Binding-site contacts:
Ligand atom C8 contacts residue TRP366 of chain 2.A at 3.8 Å (hydrophobic).
Ligand atom C7 contacts residue TRP366 of chain 2.A at 4.2 Å (hydrophobic).
Ligand atom C5 contacts residue ASN74 of chain 2.A at 3.7 Å.
Ligand atom C1 contacts residue TRP366 of chain 2.A at 4.0 Å (hydrophobic).
Ligand atom N2 contacts residue ASN74 of chain 2.A at 2.9 Å (h-bond).
Ligand atom C7 contacts residue ASN74 of chain 2.A at 3.6 Å.
Ligand atom C3 contacts residue ASN74 of chain 2.A at 3.8 Å.
Ligand atom C5 contacts residue TRP366 of chain 2.A at 4.4 Å (hydrophobic).
Ligand atom C4 contacts residue ASN74 of chain 2.A at 4.2 Å.
Ligand atom O5 contacts residue ASN74 of chain 2.A at 2.4 Å (h-bond).
Ligand atom N2 contacts residue TRP366 of chain 2.A at 3.5 Å.
Ligand atom O7 contacts residue ASN74 of chain 2.A at 3.9 Å.
Ligand atom C1 contacts residue ASN74 of chain 2.A at 1.4 Å.
Ligand atom C2 contacts residue TRP366 of chain 2.A at 4.3 Å (hydrophobic).
Ligand atom C2 contacts residue ASN74 of chain 2.A at 2.5 Å.
Ligand atom O4 contacts residue TRP366 of chain 2.A at 4.4 Å.
Ligand atom C3 contacts residue TRP366 of chain 2.A at 4.0 Å (hydrophobic).

Sequence of chain 2.A:
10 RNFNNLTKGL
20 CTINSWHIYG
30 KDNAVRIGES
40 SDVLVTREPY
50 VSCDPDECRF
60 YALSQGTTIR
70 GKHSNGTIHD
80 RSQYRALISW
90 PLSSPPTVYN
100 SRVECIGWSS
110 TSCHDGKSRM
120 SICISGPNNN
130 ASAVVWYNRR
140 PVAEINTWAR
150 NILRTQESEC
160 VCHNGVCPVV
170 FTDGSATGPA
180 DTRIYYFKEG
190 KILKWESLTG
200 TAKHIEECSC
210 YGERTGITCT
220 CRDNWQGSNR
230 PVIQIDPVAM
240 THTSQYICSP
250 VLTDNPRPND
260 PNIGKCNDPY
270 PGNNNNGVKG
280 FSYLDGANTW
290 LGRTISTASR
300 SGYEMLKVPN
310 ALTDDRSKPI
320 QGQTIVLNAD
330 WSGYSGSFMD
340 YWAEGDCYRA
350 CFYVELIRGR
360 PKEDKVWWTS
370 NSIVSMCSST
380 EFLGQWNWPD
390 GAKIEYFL

This protein binds this small molecule.
Small molecule (SMILES): CC(=O)N[C@@H]1[C@@H](O)[C@H](O)[C@@H](CO)O[C@H]1O